Binding-site contacts:
Ligand atom C2 contacts residue LEU96 of chain 4.H at 3.6 Å (hydrophobic).
Ligand atom O5 contacts residue LEU96 of chain 4.H at 4.5 Å.
Ligand atom C3 contacts residue LEU96 of chain 4.H at 4.2 Å (hydrophobic).
Ligand atom C1 contacts residue SER95 of chain 4.H at 3.6 Å.
Ligand atom C2 contacts residue MET151 of chain 4.C at 4.1 Å (hydrophobic).
Ligand atom O7 contacts residue MET151 of chain 4.C at 3.3 Å.
Ligand atom O7 contacts residue HIS148 of chain 4.C at 4.0 Å.
Ligand atom O7 contacts residue GLY150 of chain 4.C at 2.8 Å (h-bond).
Ligand atom O3 contacts residue LEU96 of chain 4.H at 4.1 Å.
Ligand atom C1 contacts residue LEU96 of chain 4.H at 3.9 Å (hydrophobic).
Ligand atom C7 contacts residue ASN154 of chain 4.C at 3.4 Å.
Ligand atom O7 contacts residue ASN154 of chain 4.C at 2.9 Å (h-bond).
Ligand atom C1 contacts residue MET151 of chain 4.C at 3.6 Å (hydrophobic).
Ligand atom N2 contacts residue LEU96 of chain 4.H at 3.6 Å.
Ligand atom C7 contacts residue GLY150 of chain 4.C at 3.7 Å.
Ligand atom C7 contacts residue SER95 of chain 4.H at 3.5 Å.
Ligand atom C7 contacts residue MET151 of chain 4.C at 4.3 Å (hydrophobic).
Ligand atom C2 contacts residue SER95 of chain 4.H at 3.4 Å.
Ligand atom C8 contacts residue SER95 of chain 4.H at 3.5 Å.
Ligand atom C1 contacts residue ASN154 of chain 4.C at 3.1 Å.
Ligand atom C8 contacts residue GLY150 of chain 4.C at 3.8 Å.
Ligand atom C3 contacts residue SER95 of chain 4.H at 3.2 Å.
Ligand atom C8 contacts residue ASN154 of chain 4.C at 4.2 Å.
Ligand atom O5 contacts residue MET151 of chain 4.C at 3.8 Å.
Ligand atom N2 contacts residue ASN154 of chain 4.C at 3.9 Å.
Ligand atom O4 contacts residue LEU96 of chain 4.H at 3.2 Å.
Ligand atom O5 contacts residue ASN154 of chain 4.C at 4.0 Å.
Ligand atom C2 contacts residue ASN154 of chain 4.C at 4.0 Å.
Ligand atom C4 contacts residue LEU96 of chain 4.H at 4.3 Å (hydrophobic).
Ligand atom N2 contacts residue SER95 of chain 4.H at 2.6 Å (h-bond).
Ligand atom O3 contacts residue SER95 of chain 4.H at 3.2 Å (h-bond).
Ligand atom C8 contacts residue ASP94 of chain 4.H at 3.5 Å.

Sequence of chain 4.C:
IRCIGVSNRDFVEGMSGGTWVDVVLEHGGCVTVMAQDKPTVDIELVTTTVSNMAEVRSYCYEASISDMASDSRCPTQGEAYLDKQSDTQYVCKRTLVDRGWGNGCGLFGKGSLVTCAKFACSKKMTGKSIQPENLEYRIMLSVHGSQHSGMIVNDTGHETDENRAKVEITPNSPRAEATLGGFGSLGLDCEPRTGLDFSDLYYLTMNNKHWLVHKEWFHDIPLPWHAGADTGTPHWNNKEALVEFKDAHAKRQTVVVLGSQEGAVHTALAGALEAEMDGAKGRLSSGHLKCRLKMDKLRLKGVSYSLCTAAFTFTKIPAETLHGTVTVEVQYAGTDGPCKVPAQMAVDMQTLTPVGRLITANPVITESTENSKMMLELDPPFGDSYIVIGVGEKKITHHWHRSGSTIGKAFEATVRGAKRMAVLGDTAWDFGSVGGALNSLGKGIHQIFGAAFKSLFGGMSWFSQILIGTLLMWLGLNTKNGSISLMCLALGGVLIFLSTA

Sequence of chain 4.H:
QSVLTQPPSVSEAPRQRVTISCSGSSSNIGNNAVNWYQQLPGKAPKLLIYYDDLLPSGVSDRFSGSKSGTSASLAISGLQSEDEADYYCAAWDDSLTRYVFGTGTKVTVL

The protein below binds the small molecule below.
Small molecule (SMILES): CC(=O)N[C@H]1[C@H](O[C@H]2[C@H](O)[C@@H](NC(C)=O)CO[C@@H]2CO)O[C@H](CO)[C@@H](O)[C@@H]1O